Sequence of chain 1.B:
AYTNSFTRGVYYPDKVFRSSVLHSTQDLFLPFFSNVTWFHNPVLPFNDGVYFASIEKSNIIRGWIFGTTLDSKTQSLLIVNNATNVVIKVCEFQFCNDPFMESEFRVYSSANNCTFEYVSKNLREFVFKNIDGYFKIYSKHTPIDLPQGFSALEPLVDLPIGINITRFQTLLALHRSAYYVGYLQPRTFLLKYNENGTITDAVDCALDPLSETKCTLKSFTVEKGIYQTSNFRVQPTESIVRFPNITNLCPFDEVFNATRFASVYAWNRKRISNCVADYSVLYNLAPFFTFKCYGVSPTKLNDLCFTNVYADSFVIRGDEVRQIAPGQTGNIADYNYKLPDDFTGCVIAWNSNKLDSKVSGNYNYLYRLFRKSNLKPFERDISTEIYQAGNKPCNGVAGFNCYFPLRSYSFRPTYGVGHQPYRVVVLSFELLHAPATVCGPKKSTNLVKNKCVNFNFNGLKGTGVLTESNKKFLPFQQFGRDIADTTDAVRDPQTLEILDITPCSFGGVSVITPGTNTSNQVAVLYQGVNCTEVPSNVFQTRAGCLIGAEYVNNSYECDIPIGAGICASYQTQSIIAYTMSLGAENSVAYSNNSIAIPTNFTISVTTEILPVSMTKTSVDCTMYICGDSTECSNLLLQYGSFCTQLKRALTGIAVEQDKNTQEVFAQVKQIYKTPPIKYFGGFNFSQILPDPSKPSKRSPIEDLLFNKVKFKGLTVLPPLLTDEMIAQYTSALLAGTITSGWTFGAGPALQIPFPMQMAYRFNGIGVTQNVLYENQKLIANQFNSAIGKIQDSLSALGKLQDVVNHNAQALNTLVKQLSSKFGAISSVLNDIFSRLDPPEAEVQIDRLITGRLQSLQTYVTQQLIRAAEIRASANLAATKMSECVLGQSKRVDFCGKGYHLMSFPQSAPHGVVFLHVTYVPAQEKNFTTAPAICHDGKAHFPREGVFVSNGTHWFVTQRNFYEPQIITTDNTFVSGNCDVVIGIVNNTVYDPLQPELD

Sequence of chain 1.A:
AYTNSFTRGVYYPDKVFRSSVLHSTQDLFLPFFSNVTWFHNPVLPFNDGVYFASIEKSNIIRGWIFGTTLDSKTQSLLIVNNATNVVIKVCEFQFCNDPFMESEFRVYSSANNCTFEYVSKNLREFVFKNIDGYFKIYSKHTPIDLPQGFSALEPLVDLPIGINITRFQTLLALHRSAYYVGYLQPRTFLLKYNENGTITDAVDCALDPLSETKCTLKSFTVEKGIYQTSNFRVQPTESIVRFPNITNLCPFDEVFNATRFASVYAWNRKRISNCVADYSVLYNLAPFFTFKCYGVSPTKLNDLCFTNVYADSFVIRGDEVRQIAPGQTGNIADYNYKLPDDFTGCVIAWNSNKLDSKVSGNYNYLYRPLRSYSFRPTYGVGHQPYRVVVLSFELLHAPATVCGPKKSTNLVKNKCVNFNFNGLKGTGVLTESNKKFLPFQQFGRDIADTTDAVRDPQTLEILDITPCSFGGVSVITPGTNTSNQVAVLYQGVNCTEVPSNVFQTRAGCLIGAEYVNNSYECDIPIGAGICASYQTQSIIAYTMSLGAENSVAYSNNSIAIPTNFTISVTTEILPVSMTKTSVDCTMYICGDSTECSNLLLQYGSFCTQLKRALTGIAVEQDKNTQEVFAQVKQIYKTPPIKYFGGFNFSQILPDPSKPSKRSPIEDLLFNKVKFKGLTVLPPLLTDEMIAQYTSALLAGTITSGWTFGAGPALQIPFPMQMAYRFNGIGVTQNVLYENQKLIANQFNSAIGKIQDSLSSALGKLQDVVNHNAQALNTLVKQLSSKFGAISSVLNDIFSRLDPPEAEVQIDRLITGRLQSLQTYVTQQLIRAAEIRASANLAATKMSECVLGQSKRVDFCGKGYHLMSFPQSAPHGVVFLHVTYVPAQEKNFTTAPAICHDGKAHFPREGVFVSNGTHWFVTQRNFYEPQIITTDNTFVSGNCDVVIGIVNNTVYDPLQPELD

The small molecule below binds the protein below.
Small molecule (SMILES): CC(=O)N[C@H]1[C@H](O[C@H]2[C@H](O)[C@@H](NC(C)=O)CO[C@@H]2CO)O[C@H](CO)[C@@H](O)[C@@H]1O

Binding-site contacts:
Ligand atom C4 contacts residue ALA703 of chain 1.A at 4.3 Å (hydrophobic).
Ligand atom N2 contacts residue ALA703 of chain 1.A at 4.4 Å.
Ligand atom C8 contacts residue LYS1070 of chain 1.A at 4.4 Å.
Ligand atom C7 contacts residue GLU1069 of chain 1.A at 4.5 Å.
Ligand atom N2 contacts residue ASN1071 of chain 1.A at 2.9 Å (h-bond).
Ligand atom C5 contacts residue ALA703 of chain 1.A at 3.8 Å (hydrophobic).
Ligand atom C7 contacts residue ASN1071 of chain 1.A at 3.7 Å.
Ligand atom C7 contacts residue ALA703 of chain 1.A at 3.8 Å (hydrophobic).
Ligand atom C3 contacts residue ASN1071 of chain 1.A at 3.9 Å.
Ligand atom C1 contacts residue ASN1071 of chain 1.A at 1.5 Å.
Ligand atom C4 contacts residue ASN1071 of chain 1.A at 4.3 Å.
Ligand atom C8 contacts residue GLU1069 of chain 1.A at 3.5 Å.
Ligand atom O4 contacts residue ALA703 of chain 1.A at 3.9 Å.
Ligand atom C1 contacts residue GLN892 of chain 1.B at 4.3 Å.
Ligand atom C5 contacts residue ASN1071 of chain 1.A at 3.6 Å.
Ligand atom O7 contacts residue ASN1071 of chain 1.A at 3.7 Å.
Ligand atom O7 contacts residue ALA703 of chain 1.A at 3.9 Å.
Ligand atom O7 contacts residue SER701 of chain 1.A at 3.7 Å.
Ligand atom C8 contacts residue ALA703 of chain 1.A at 3.9 Å (hydrophobic).
Ligand atom C2 contacts residue ASN1071 of chain 1.A at 2.6 Å.
Ligand atom O5 contacts residue ASN1071 of chain 1.A at 2.4 Å (h-bond).